Binding-site contacts:
Ligand atom O contacts residue THR235 of chain 3.U at 3.0 Å (h-bond).
Ligand atom CD contacts residue TYR273 of chain 3.U at 3.3 Å (hydrophobic).
Ligand atom C contacts residue LEU286 of chain 3.U at 3.8 Å (hydrophobic).
Ligand atom N contacts residue THR235 of chain 3.U at 3.5 Å (h-bond).
Ligand atom CB contacts residue HIS277 of chain 3.U at 3.7 Å.
Ligand atom C contacts residue THR235 of chain 3.U at 3.6 Å.
Ligand atom CG contacts residue TYR273 of chain 3.U at 3.6 Å (hydrophobic).
Ligand atom CD1 contacts residue TYR94 of chain 3.U at 3.5 Å (hydrophobic).
Ligand atom CG1 contacts residue TYR94 of chain 3.U at 3.8 Å (hydrophobic).
Ligand atom CG2 contacts residue ASN281 of chain 3.U at 3.6 Å.
Ligand atom N contacts residue TYR273 of chain 3.U at 3.9 Å.
Ligand atom O contacts residue LEU286 of chain 3.U at 3.2 Å.
Ligand atom CG contacts residue ASP233 of chain 3.U at 3.0 Å.
Ligand atom O contacts residue ASN281 of chain 3.U at 2.6 Å (h-bond).
Ligand atom CG contacts residue LYS234 of chain 3.U at 3.3 Å.
Ligand atom CB contacts residue TYR238 of chain 3.U at 3.6 Å (hydrophobic).
Ligand atom CG2 contacts residue HIS277 of chain 3.U at 3.3 Å.
Ligand atom O contacts residue HIS277 of chain 3.U at 3.4 Å.
Ligand atom CG1 contacts residue VAL280 of chain 3.U at 4.0 Å (hydrophobic).
Ligand atom CG contacts residue HIS277 of chain 3.U at 3.8 Å.
Ligand atom C contacts residue ASN227 of chain 3.U at 3.5 Å.
Ligand atom O contacts residue ASN227 of chain 3.U at 3.6 Å.
Ligand atom CD1 contacts residue TYR91 of chain 3.U at 3.9 Å (hydrophobic).
Ligand atom CA contacts residue THR235 of chain 3.U at 3.6 Å.
Ligand atom CD contacts residue HIS277 of chain 3.U at 3.9 Å.
Ligand atom CB contacts residue LEU286 of chain 3.U at 3.9 Å (hydrophobic).
Ligand atom C contacts residue THR235 of chain 3.U at 3.6 Å.
Ligand atom CA contacts residue ASN227 of chain 3.U at 3.7 Å.
Ligand atom CG2 contacts residue LEU286 of chain 3.U at 3.7 Å (hydrophobic).
Ligand atom CB contacts residue ASP233 of chain 3.U at 3.0 Å.
Ligand atom CG2 contacts residue PHE278 of chain 3.U at 3.7 Å (hydrophobic).
Ligand atom O contacts residue TYR94 of chain 3.U at 2.9 Å.
Ligand atom C contacts residue TYR94 of chain 3.U at 4.0 Å (hydrophobic).
Ligand atom N contacts residue THR235 of chain 3.U at 3.9 Å.
Ligand atom O contacts residue THR235 of chain 3.U at 3.1 Å (h-bond).
Ligand atom C contacts residue THR235 of chain 3.U at 3.6 Å.
Ligand atom N contacts residue ASN227 of chain 3.U at 3.0 Å (h-bond).
Ligand atom CG2 contacts residue GLU236 of chain 3.U at 3.3 Å.
Ligand atom C contacts residue ASN281 of chain 3.U at 3.8 Å.
Ligand atom O contacts residue LYS234 of chain 3.U at 3.6 Å.

This protein binds this small molecule.
Small molecule (SMILES): CC[C@H](C)[C@H](NC(=O)[C@H](CO)NC(=O)[C@H](CCCN=C(N)N)NC(=O)[C@@H](NC(=O)[C@@H]1CCCN1C(=O)[C@@H]1CCCN1C(=O)[C@H](C)N)C(C)C)C(=O)N[C@H](C=O)Cc1ccc(O)cc1

Sequence of chain 3.U:
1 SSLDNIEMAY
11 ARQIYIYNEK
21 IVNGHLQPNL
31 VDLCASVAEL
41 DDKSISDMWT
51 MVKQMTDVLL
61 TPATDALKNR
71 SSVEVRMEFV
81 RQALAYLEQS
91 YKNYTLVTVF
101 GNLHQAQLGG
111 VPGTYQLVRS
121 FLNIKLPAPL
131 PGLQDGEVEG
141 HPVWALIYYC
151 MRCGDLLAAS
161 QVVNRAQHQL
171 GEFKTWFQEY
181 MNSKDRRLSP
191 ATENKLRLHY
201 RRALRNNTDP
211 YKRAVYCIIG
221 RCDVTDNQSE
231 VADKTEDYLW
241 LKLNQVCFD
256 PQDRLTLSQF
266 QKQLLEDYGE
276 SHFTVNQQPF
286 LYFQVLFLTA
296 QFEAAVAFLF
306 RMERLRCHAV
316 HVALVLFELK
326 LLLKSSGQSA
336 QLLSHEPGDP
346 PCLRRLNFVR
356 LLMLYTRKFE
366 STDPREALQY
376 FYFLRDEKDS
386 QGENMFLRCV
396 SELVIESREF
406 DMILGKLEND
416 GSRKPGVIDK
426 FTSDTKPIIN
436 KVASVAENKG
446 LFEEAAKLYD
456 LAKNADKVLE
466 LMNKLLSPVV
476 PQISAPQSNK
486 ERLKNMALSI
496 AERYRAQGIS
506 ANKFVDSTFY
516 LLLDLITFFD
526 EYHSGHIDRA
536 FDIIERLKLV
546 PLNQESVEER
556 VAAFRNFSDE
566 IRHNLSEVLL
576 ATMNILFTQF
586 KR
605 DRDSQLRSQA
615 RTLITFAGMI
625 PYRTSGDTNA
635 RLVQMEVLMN